The small molecule below binds the protein below.
Small molecule (SMILES): CC(=O)N[C@@H]1[C@@H](O)[C@H](O)[C@@H](CO)O[C@H]1O

Binding-site contacts:
Ligand atom C5 contacts residue ASN149 of chain 1.D at 3.8 Å.
Ligand atom O6 contacts residue ASN148 of chain 1.D at 3.9 Å.
Ligand atom O7 contacts residue ASN149 of chain 1.D at 3.5 Å (h-bond).
Ligand atom C7 contacts residue SER151 of chain 1.D at 4.2 Å.
Ligand atom C4 contacts residue ASN149 of chain 1.D at 4.4 Å.
Ligand atom O5 contacts residue ASN149 of chain 1.D at 2.5 Å (h-bond).
Ligand atom O5 contacts residue ASN148 of chain 1.D at 3.4 Å.
Ligand atom C3 contacts residue MET153 of chain 1.D at 4.0 Å (hydrophobic).
Ligand atom C7 contacts residue MET153 of chain 1.D at 4.3 Å (hydrophobic).
Ligand atom N2 contacts residue ASN149 of chain 1.D at 2.9 Å (h-bond).
Ligand atom C3 contacts residue ASN149 of chain 1.D at 3.9 Å.
Ligand atom C8 contacts residue MET153 of chain 1.D at 3.7 Å (hydrophobic).
Ligand atom N2 contacts residue MET153 of chain 1.D at 4.0 Å.
Ligand atom C1 contacts residue ASN148 of chain 1.D at 3.6 Å.
Ligand atom C1 contacts residue ASN149 of chain 1.D at 1.5 Å.
Ligand atom C8 contacts residue TRP152 of chain 1.D at 3.2 Å (hydrophobic).
Ligand atom O3 contacts residue MET153 of chain 1.D at 3.2 Å (h-bond).
Ligand atom C6 contacts residue ASN148 of chain 1.D at 4.0 Å.
Ligand atom C7 contacts residue ASN149 of chain 1.D at 3.4 Å.
Ligand atom C5 contacts residue ASN148 of chain 1.D at 3.9 Å.
Ligand atom C8 contacts residue SER151 of chain 1.D at 3.6 Å.
Ligand atom C8 contacts residue ASN149 of chain 1.D at 4.5 Å.
Ligand atom C2 contacts residue ASN149 of chain 1.D at 2.5 Å.
Ligand atom C6 contacts residue ASN149 of chain 1.D at 4.3 Å.

Sequence of chain 1.D:
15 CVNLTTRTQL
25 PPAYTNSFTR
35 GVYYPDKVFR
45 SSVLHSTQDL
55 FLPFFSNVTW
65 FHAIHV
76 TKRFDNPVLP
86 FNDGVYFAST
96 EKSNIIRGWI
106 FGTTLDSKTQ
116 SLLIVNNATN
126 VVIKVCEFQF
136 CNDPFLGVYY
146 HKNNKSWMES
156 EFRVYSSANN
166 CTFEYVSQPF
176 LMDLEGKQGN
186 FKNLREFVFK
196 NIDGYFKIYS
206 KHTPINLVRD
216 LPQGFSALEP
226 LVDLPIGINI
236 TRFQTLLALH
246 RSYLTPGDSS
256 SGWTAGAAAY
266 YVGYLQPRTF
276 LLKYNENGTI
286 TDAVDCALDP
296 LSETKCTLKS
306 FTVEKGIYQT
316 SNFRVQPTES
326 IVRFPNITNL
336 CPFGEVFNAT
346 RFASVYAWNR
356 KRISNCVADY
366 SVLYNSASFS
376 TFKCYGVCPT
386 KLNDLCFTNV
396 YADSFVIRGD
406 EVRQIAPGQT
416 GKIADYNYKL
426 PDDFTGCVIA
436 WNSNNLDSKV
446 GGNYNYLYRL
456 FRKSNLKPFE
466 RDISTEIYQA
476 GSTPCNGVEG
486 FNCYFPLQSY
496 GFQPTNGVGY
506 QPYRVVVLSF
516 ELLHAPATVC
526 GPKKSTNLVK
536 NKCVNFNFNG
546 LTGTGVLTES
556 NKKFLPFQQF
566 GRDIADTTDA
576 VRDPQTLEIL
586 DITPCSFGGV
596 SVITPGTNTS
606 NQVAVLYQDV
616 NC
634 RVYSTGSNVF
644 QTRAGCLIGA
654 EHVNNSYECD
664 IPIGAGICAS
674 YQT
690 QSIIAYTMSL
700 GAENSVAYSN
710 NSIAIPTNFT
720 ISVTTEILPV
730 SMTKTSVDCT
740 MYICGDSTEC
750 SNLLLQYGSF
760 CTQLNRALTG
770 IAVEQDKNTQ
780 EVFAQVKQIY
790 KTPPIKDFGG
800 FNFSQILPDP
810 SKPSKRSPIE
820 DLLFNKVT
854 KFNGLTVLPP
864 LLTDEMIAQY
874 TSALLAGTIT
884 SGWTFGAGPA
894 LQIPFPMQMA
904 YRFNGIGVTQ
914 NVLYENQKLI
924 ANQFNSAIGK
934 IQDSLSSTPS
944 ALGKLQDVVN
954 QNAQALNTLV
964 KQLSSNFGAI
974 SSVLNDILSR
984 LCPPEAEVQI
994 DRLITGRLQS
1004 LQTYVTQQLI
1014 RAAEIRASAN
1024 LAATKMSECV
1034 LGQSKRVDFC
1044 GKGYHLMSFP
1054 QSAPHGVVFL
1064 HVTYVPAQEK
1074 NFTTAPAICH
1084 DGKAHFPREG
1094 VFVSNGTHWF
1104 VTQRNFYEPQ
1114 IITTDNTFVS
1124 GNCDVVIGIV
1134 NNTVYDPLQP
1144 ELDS